Binding-site contacts:
Ligand atom P contacts residue GLY37 of chain 1.A at 4.2 Å.
Ligand atom O4P contacts residue PRO40 of chain 1.A at 4.2 Å.
Ligand atom O4P contacts residue THR36 of chain 1.A at 4.2 Å.
Ligand atom P contacts residue LYS202 of chain 1.A at 4.1 Å.
Ligand atom C2 contacts residue ILE133 of chain 1.A at 3.6 Å (hydrophobic).
Ligand atom O2P contacts residue THR39 of chain 1.A at 4.4 Å.
Ligand atom C1 contacts residue GLY134 of chain 1.A at 4.4 Å.
Ligand atom O3P contacts residue LYS202 of chain 1.A at 2.9 Å (salt-bridge).
Ligand atom P contacts residue THR39 of chain 1.A at 3.6 Å.
Ligand atom O1P contacts residue LYS202 of chain 1.A at 4.4 Å.
Ligand atom C1 contacts residue HIS138 of chain 1.A at 3.5 Å.
Ligand atom O4P contacts residue THR39 of chain 1.A at 2.6 Å (h-bond).
Ligand atom P contacts residue GLY38 of chain 1.A at 3.7 Å.
Ligand atom O4P contacts residue LYS202 of chain 1.A at 4.5 Å.
Ligand atom O2P contacts residue GLY38 of chain 1.A at 3.0 Å (h-bond).
Ligand atom O2P contacts residue TYR168 of chain 1.A at 4.2 Å.
Ligand atom O1 contacts residue HIS138 of chain 1.A at 2.8 Å (h-bond).
Ligand atom C2 contacts residue LYS202 of chain 1.A at 3.8 Å.
Ligand atom O4P contacts residue GLY38 of chain 1.A at 3.4 Å (h-bond).
Ligand atom O3P contacts residue THR39 of chain 1.A at 3.6 Å.
Ligand atom O2P contacts residue GLY37 of chain 1.A at 3.5 Å.
Ligand atom O4P contacts residue GLY37 of chain 1.A at 3.9 Å.
Ligand atom C1 contacts residue ILE133 of chain 1.A at 4.1 Å (hydrophobic).

A protein and the small-molecule ligand that binds it are described below.
Small molecule (SMILES): O=C(O)COP(=O)(O)O

Sequence of chain 1.A:
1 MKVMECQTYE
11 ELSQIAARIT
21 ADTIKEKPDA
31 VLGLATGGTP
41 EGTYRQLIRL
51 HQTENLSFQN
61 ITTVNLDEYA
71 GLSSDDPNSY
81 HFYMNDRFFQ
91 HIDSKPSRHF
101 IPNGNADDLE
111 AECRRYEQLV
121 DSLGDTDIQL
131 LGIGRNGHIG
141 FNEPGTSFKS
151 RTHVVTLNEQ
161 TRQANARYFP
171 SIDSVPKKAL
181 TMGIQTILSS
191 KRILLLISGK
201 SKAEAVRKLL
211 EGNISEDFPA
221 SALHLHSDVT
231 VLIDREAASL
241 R